Sequence of chain 1.A:
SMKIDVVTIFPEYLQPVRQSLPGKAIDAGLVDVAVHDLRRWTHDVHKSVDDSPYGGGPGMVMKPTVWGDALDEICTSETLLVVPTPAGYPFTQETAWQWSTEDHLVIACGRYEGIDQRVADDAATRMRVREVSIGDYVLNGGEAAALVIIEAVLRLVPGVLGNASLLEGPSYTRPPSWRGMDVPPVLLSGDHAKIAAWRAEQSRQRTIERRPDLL

This protein binds this small molecule.
Small molecule (SMILES): N#Cc1ccccc1Cn1ccc2ccc(-c3cc(N)[nH]n3)cc21

Sequence of chain 1.B:
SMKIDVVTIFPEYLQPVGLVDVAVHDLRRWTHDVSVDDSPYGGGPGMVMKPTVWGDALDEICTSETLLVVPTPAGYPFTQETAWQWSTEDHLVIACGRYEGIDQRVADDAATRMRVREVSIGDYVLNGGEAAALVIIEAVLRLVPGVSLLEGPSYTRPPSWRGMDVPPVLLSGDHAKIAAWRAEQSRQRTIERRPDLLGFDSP

Binding-site contacts:
Ligand atom C17 contacts residue GLY142 of chain 1.A at 3.7 Å.
Ligand atom C20 contacts residue THR86 of chain 1.A at 3.6 Å.
Ligand atom C09 contacts residue TYR113 of chain 1.A at 3.4 Å (hydrophobic).
Ligand atom C19 contacts residue PRO87 of chain 1.A at 3.6 Å (hydrophobic).
Ligand atom C16 contacts residue GLY142 of chain 1.A at 3.6 Å.
Ligand atom C14 contacts residue PRO85 of chain 1.A at 3.6 Å (hydrophobic).
Ligand atom N24 contacts residue SER134 of chain 1.A at 3.0 Å (h-bond).
Ligand atom C02 contacts residue GLU114 of chain 1.A at 3.6 Å.
Ligand atom N01 contacts residue PRO87 of chain 1.A at 3.4 Å.
Ligand atom N23 contacts residue PRO87 of chain 1.A at 3.7 Å.
Ligand atom C06 contacts residue GLU114 of chain 1.A at 3.5 Å.
Ligand atom N22 contacts residue TYR138 of chain 1.A at 2.7 Å (h-bond).
Ligand atom C04 contacts residue TYR113 of chain 1.A at 3.6 Å (hydrophobic).
Ligand atom C12 contacts residue PRO87 of chain 1.A at 3.5 Å (hydrophobic).
Ligand atom C15 contacts residue GLY142 of chain 1.A at 3.6 Å.
Ligand atom C14 contacts residue THR86 of chain 1.A at 3.6 Å.
Ligand atom C15 contacts residue GLY143 of chain 1.A at 3.4 Å.
Ligand atom N24 contacts residue GLY136 of chain 1.A at 3.2 Å (h-bond).
Ligand atom C08 contacts residue GLU114 of chain 1.A at 3.7 Å.
Ligand atom C21 contacts residue TYR138 of chain 1.A at 3.6 Å (hydrophobic).
Ligand atom C11 contacts residue GLY142 of chain 1.A at 3.6 Å.
Ligand atom C02 contacts residue PRO87 of chain 1.A at 3.5 Å (hydrophobic).
Ligand atom C13 contacts residue PRO87 of chain 1.A at 3.4 Å (hydrophobic).
Ligand atom C09 contacts residue LEU140 of chain 1.A at 3.2 Å (hydrophobic).
Ligand atom C18 contacts residue ASN141 of chain 1.A at 3.7 Å.
Ligand atom N01 contacts residue GLY115 of chain 1.A at 3.6 Å.
Ligand atom C09 contacts residue ASN141 of chain 1.A at 3.6 Å.
Ligand atom C16 contacts residue GLY143 of chain 1.A at 3.7 Å.
Ligand atom N24 contacts residue ILE135 of chain 1.A at 3.1 Å (h-bond).
Ligand atom N23 contacts residue LEU140 of chain 1.A at 3.0 Å (h-bond).
Ligand atom C18 contacts residue TYR113 of chain 1.A at 3.3 Å (hydrophobic).
Ligand atom C12 contacts residue LEU140 of chain 1.A at 3.7 Å (hydrophobic).
Ligand atom C17 contacts residue GLY111 of chain 1.A at 3.3 Å.
Ligand atom N22 contacts residue LEU140 of chain 1.A at 3.5 Å (h-bond).
Ligand atom N23 contacts residue TYR138 of chain 1.A at 3.7 Å.
Ligand atom C20 contacts residue PRO87 of chain 1.A at 3.5 Å (hydrophobic).
Ligand atom C18 contacts residue ARG112 of chain 1.A at 3.6 Å.
Ligand atom C17 contacts residue ARG112 of chain 1.A at 3.7 Å.
Ligand atom N10 contacts residue ASN141 of chain 1.A at 3.7 Å.
Ligand atom C15 contacts residue PRO85 of chain 1.A at 3.3 Å (hydrophobic).